Binding-site contacts:
Ligand atom C23 contacts residue LYS70 of chain 1.A at 3.8 Å.
Ligand atom C18 contacts residue ILE107 of chain 1.A at 3.8 Å (hydrophobic).
Ligand atom C2 contacts residue ARG173 of chain 5.A at 3.5 Å.
Ligand atom C32 contacts residue ASN57 of chain 1.A at 3.5 Å.
Ligand atom C21 contacts residue ILE107 of chain 1.A at 3.7 Å (hydrophobic).
Ligand atom C25 contacts residue ASN57 of chain 1.A at 3.4 Å.
Ligand atom C16 contacts residue ASN53 of chain 1.A at 3.8 Å.
Ligand atom C12 contacts residue ASN57 of chain 1.A at 3.8 Å.
Ligand atom N3 contacts residue GLN63 of chain 1.A at 3.0 Å (h-bond).
Ligand atom C29 contacts residue LEU172 of chain 5.A at 3.8 Å (hydrophobic).
Ligand atom C28 contacts residue TYR169 of chain 5.A at 3.6 Å (hydrophobic).
Ligand atom C6 contacts residue ASN53 of chain 1.A at 3.5 Å.
Ligand atom N3 contacts residue ARG173 of chain 5.A at 3.7 Å.
Ligand atom C10 contacts residue MET66 of chain 1.A at 3.5 Å (hydrophobic).
Ligand atom C23 contacts residue ASN57 of chain 1.A at 3.5 Å.
Ligand atom C11 contacts residue LEU56 of chain 1.A at 3.7 Å (hydrophobic).
Ligand atom C30 contacts residue LYS182 of chain 5.A at 3.6 Å.
Ligand atom C19 contacts residue TYR130 of chain 1.A at 3.3 Å (hydrophobic).
Ligand atom C29 contacts residue ARG173 of chain 5.A at 3.6 Å.
Ligand atom C18 contacts residue ALA105 of chain 1.A at 3.6 Å (hydrophobic).
Ligand atom O14 contacts residue ASN57 of chain 1.A at 3.4 Å (h-bond).
Ligand atom N4 contacts residue ASN57 of chain 1.A at 2.7 Å (h-bond).
Ligand atom C22 contacts residue ILE107 of chain 1.A at 3.9 Å (hydrophobic).
Ligand atom C6 contacts residue ASN57 of chain 1.A at 3.8 Å.
Ligand atom C17 contacts residue ILE107 of chain 1.A at 3.7 Å (hydrophobic).
Ligand atom C9 contacts residue LYS70 of chain 1.A at 3.5 Å.
Ligand atom C16 contacts residue ILE107 of chain 1.A at 3.6 Å (hydrophobic).
Ligand atom C2 contacts residue GLN63 of chain 1.A at 3.8 Å.
Ligand atom C11 contacts residue MET66 of chain 1.A at 3.4 Å (hydrophobic).
Ligand atom C32 contacts residue ARG173 of chain 5.A at 3.5 Å.
Ligand atom C26 contacts residue LYS70 of chain 1.A at 3.9 Å.
Ligand atom C28 contacts residue ARG173 of chain 5.A at 3.6 Å.
Ligand atom C5 contacts residue ASN57 of chain 1.A at 3.8 Å.
Ligand atom C19 contacts residue ILE107 of chain 1.A at 3.9 Å (hydrophobic).
Ligand atom C18 contacts residue ASN53 of chain 1.A at 3.5 Å.
Ligand atom C18 contacts residue TYR130 of chain 1.A at 3.4 Å (hydrophobic).
Ligand atom C12 contacts residue LEU56 of chain 1.A at 3.6 Å (hydrophobic).
Ligand atom C27 contacts residue ARG173 of chain 5.A at 3.6 Å.
Ligand atom C20 contacts residue ILE107 of chain 1.A at 3.7 Å (hydrophobic).
Ligand atom O24 contacts residue LYS70 of chain 1.A at 2.9 Å (salt-bridge).

Sequence of chain 1.A:
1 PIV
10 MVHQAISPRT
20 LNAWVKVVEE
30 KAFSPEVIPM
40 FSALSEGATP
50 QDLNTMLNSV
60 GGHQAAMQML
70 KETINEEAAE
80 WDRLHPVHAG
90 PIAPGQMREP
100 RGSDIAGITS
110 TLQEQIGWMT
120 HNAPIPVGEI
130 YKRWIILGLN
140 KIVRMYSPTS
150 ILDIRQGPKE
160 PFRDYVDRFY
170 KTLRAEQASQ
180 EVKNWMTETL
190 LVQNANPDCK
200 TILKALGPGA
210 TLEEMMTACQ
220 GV

A small-molecule ligand and the protein it binds are described below.
Small molecule (SMILES): Cc1[nH]c2ccccc2c1CC(=O)N[C@@H](Cc1ccccc1)C(=O)N(C)c1ccccc1

Sequence of chain 5.A:
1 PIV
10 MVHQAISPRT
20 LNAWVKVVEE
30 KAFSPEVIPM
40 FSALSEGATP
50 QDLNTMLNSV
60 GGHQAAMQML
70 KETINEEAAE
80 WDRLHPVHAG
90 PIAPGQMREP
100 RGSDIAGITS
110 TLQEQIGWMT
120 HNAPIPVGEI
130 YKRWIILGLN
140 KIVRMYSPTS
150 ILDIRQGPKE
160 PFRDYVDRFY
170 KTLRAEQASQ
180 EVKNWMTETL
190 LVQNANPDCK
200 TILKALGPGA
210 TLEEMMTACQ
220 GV